Sequence of chain 1.B:
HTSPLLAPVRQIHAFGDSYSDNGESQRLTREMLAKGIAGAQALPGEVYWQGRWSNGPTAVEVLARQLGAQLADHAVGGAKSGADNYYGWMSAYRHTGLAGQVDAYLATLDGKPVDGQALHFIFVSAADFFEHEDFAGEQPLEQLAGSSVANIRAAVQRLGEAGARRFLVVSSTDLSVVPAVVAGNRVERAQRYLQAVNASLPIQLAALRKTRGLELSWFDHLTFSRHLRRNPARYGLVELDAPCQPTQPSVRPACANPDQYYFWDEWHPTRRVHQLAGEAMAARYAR

Binding-site contacts:
Ligand atom C5 contacts residue TRP267 of chain 1.B at 3.5 Å (hydrophobic).
Ligand atom C4 contacts residue TRP267 of chain 1.B at 4.5 Å (hydrophobic).
Ligand atom C1 contacts residue AT31 of chain 1.G at 1.0 Å.
Ligand atom SD contacts residue ALA127 of chain 1.B at 3.8 Å.
Ligand atom SD contacts residue AT31 of chain 1.G at 1.5 Å.
Ligand atom N1 contacts residue AT31 of chain 1.G at 1.0 Å.
Ligand atom C3 contacts residue PHE130 of chain 1.B at 4.5 Å (hydrophobic).
Ligand atom C2 contacts residue TYR86 of chain 1.B at 4.0 Å (hydrophobic).
Ligand atom C4 contacts residue TYR87 of chain 1.B at 3.4 Å (hydrophobic).
Ligand atom SD contacts residue PHE130 of chain 1.B at 4.0 Å.
Ligand atom C4 contacts residue AT31 of chain 1.G at 2.1 Å.
Ligand atom N1 contacts residue TYR86 of chain 1.B at 4.3 Å.
Ligand atom C3 contacts residue AT31 of chain 1.G at 0.6 Å.
Ligand atom C4 contacts residue TYR86 of chain 1.B at 3.6 Å (hydrophobic).
Ligand atom C3 contacts residue TYR86 of chain 1.B at 4.2 Å (hydrophobic).
Ligand atom SD contacts residue TYR86 of chain 1.B at 3.6 Å.
Ligand atom N1 contacts residue TRP267 of chain 1.B at 4.1 Å.
Ligand atom C3 contacts residue TRP267 of chain 1.B at 3.1 Å (hydrophobic).
Ligand atom SD contacts residue GLY78 of chain 1.B at 3.8 Å.
Ligand atom C5 contacts residue AT31 of chain 1.G at 2.1 Å.
Ligand atom C5 contacts residue TYR87 of chain 1.B at 4.1 Å (hydrophobic).
Ligand atom C2 contacts residue TYR87 of chain 1.B at 3.5 Å (hydrophobic).
Ligand atom C5 contacts residue TRP53 of chain 1.B at 4.3 Å (hydrophobic).
Ligand atom C3 contacts residue ASP134 of chain 1.B at 4.3 Å.
Ligand atom C5 contacts residue HIS268 of chain 1.B at 4.2 Å.
Ligand atom N1 contacts residue TYR87 of chain 1.B at 3.9 Å.
Ligand atom C1 contacts residue PHE130 of chain 1.B at 4.0 Å (hydrophobic).
Ligand atom C2 contacts residue AT31 of chain 1.G at 0.8 Å.

This protein binds this small molecule.
Small molecule (SMILES): C[N+](C)(C)CCS